The small molecule below binds the protein below.
Small molecule (SMILES): C=C(C)[C@H]1CN[C@H](C(=O)O)[C@H]1CC(=O)O

Binding-site contacts:
Ligand atom C contacts residue THR90 of chain 1.A at 3.4 Å.
Ligand atom CA contacts residue THR90 of chain 1.A at 3.2 Å.
Ligand atom CD contacts residue GLU190 of chain 1.A at 3.5 Å.
Ligand atom CG2 contacts residue GLU13 of chain 1.A at 4.2 Å.
Ligand atom CD contacts residue PRO88 of chain 1.A at 3.1 Å (hydrophobic).
Ligand atom CD2 contacts residue TYR61 of chain 1.A at 3.3 Å (hydrophobic).
Ligand atom N contacts residue GLU190 of chain 1.A at 2.8 Å (salt-bridge).
Ligand atom OD2 contacts residue THR142 of chain 1.A at 2.9 Å (h-bond).
Ligand atom O contacts residue PRO88 of chain 1.A at 3.4 Å (h-bond).
Ligand atom OD1 contacts residue THR142 of chain 1.A at 2.5 Å (h-bond).
Ligand atom OD1 contacts residue GLU190 of chain 1.A at 3.6 Å.
Ligand atom CD1 contacts residue TYR61 of chain 1.A at 3.5 Å (hydrophobic).
Ligand atom CG2 contacts residue TYR61 of chain 1.A at 3.4 Å (hydrophobic).
Ligand atom OXT contacts residue SER141 of chain 1.A at 2.9 Å (h-bond).
Ligand atom OD2 contacts residue SER141 of chain 1.A at 3.0 Å (h-bond).
Ligand atom OXT contacts residue GLY140 of chain 1.A at 3.7 Å.
Ligand atom OD2 contacts residue GLY140 of chain 1.A at 3.3 Å.
Ligand atom N contacts residue TYR216 of chain 1.A at 3.9 Å.
Ligand atom CD2 contacts residue GLU13 of chain 1.A at 3.3 Å.
Ligand atom OXT contacts residue ARG95 of chain 1.A at 2.8 Å (salt-bridge).
Ligand atom CD1 contacts residue VAL137 of chain 1.A at 3.8 Å (hydrophobic).
Ligand atom CA contacts residue SER141 of chain 1.A at 3.4 Å.
Ligand atom CG1 contacts residue THR142 of chain 1.A at 3.1 Å.
Ligand atom CG1 contacts residue SER141 of chain 1.A at 4.1 Å.
Ligand atom CB contacts residue GLU190 of chain 1.A at 4.0 Å.
Ligand atom CA contacts residue PRO88 of chain 1.A at 4.1 Å (hydrophobic).
Ligand atom CA contacts residue GLU190 of chain 1.A at 3.4 Å.
Ligand atom O contacts residue THR90 of chain 1.A at 2.9 Å (h-bond).
Ligand atom N contacts residue THR90 of chain 1.A at 3.1 Å (h-bond).
Ligand atom C contacts residue SER141 of chain 1.A at 3.4 Å.
Ligand atom CG contacts residue TYR61 of chain 1.A at 3.5 Å (hydrophobic).
Ligand atom N contacts residue PRO88 of chain 1.A at 2.8 Å (h-bond).
Ligand atom O contacts residue ARG95 of chain 1.A at 2.8 Å (salt-bridge).
Ligand atom O contacts residue TYR61 of chain 1.A at 3.7 Å.
Ligand atom C contacts residue ARG95 of chain 1.A at 3.3 Å.
Ligand atom CG1 contacts residue GLU190 of chain 1.A at 3.9 Å.
Ligand atom CD2 contacts residue SER173 of chain 1.A at 3.6 Å.
Ligand atom O contacts residue LEU89 of chain 1.A at 3.7 Å.
Ligand atom CD contacts residue TYR61 of chain 1.A at 3.5 Å (hydrophobic).
Ligand atom CB1 contacts residue GLU190 of chain 1.A at 3.6 Å.

Sequence of chain 1.A:
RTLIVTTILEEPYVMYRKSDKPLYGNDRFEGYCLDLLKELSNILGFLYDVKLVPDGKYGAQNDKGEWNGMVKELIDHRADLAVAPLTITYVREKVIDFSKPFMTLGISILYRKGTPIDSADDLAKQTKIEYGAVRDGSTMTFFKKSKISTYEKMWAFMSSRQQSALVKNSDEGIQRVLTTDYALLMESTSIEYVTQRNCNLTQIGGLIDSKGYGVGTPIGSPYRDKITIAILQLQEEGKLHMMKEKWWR